A protein and the small-molecule ligand that binds it are described below.
Small molecule (SMILES): CC(=O)N[C@@H]1[C@@H](O)[C@H](O)[C@@H](CO)O[C@H]1O

Sequence of chain 1.D:
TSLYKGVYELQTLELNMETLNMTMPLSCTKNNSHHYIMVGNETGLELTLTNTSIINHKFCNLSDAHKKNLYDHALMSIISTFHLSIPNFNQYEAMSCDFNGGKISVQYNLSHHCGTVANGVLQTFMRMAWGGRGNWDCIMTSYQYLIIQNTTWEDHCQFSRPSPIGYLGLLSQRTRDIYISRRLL

Binding-site contacts:
Ligand atom O5 contacts residue SER216 of chain 1.D at 3.6 Å (h-bond).
Ligand atom C2 contacts residue ASN109 of chain 1.D at 2.5 Å.
Ligand atom O3 contacts residue ASN109 of chain 1.D at 3.5 Å (h-bond).
Ligand atom C1 contacts residue SER216 of chain 1.D at 3.4 Å.
Ligand atom C4 contacts residue ASN109 of chain 1.D at 4.2 Å.
Ligand atom C6 contacts residue SER216 of chain 1.D at 4.2 Å.
Ligand atom C8 contacts residue TYR217 of chain 1.D at 3.7 Å (hydrophobic).
Ligand atom O7 contacts residue ASN109 of chain 1.D at 4.4 Å.
Ligand atom C7 contacts residue SER216 of chain 1.D at 4.0 Å.
Ligand atom O4 contacts residue SER216 of chain 1.D at 3.3 Å.
Ligand atom C2 contacts residue SER216 of chain 1.D at 4.2 Å.
Ligand atom C4 contacts residue SER216 of chain 1.D at 4.4 Å.
Ligand atom C5 contacts residue SER216 of chain 1.D at 3.4 Å.
Ligand atom C7 contacts residue TYR217 of chain 1.D at 4.4 Å (hydrophobic).
Ligand atom N2 contacts residue ASN109 of chain 1.D at 3.4 Å (h-bond).
Ligand atom C5 contacts residue ASN109 of chain 1.D at 3.6 Å.
Ligand atom C7 contacts residue ASN109 of chain 1.D at 4.0 Å.
Ligand atom C3 contacts residue ASN109 of chain 1.D at 3.5 Å.
Ligand atom O5 contacts residue ASN109 of chain 1.D at 2.3 Å (h-bond).
Ligand atom C8 contacts residue SER216 of chain 1.D at 3.2 Å.
Ligand atom C1 contacts residue ASN109 of chain 1.D at 1.4 Å.
Ligand atom N2 contacts residue SER216 of chain 1.D at 3.7 Å.